Sequence of chain 1.A:
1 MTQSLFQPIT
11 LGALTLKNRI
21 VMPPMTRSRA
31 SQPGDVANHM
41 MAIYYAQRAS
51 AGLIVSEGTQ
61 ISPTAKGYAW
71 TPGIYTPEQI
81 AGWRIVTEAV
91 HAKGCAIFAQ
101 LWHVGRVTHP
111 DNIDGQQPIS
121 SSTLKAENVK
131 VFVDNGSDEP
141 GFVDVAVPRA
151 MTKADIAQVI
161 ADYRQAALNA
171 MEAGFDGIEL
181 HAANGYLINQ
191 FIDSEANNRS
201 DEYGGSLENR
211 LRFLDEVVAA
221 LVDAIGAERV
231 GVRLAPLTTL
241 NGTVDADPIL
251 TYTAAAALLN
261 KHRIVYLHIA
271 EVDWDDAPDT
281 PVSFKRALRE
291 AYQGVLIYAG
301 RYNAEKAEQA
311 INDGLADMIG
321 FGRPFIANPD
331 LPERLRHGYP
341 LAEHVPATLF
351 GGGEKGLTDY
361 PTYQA

This protein binds this small molecule.
Small molecule (SMILES): CC(=O)c1ccc(O)cc1

Binding-site contacts:
Ligand atom C6 contacts residue HIS181 of chain 1.A at 4.0 Å.
Ligand atom C4 contacts residue THR26 of chain 1.A at 4.5 Å.
Ligand atom C8 contacts residue THR26 of chain 1.A at 3.9 Å.
Ligand atom C7 contacts residue FMN1 of chain 1.E at 4.1 Å.
Ligand atom C1 contacts residue ASN184 of chain 1.A at 3.6 Å.
Ligand atom O1 contacts residue FMN1 of chain 1.E at 3.0 Å.
Ligand atom C8 contacts residue PHE350 of chain 1.A at 3.7 Å (hydrophobic).
Ligand atom C5 contacts residue TYR186 of chain 1.A at 3.4 Å (hydrophobic).
Ligand atom C6 contacts residue TRP102 of chain 1.A at 3.4 Å (hydrophobic).
Ligand atom C6 contacts residue THR26 of chain 1.A at 4.2 Å.
Ligand atom C7 contacts residue TYR68 of chain 1.A at 4.5 Å (hydrophobic).
Ligand atom C2 contacts residue ASN184 of chain 1.A at 3.6 Å.
Ligand atom C3 contacts residue TRP274 of chain 1.A at 4.0 Å (hydrophobic).
Ligand atom C3 contacts residue ASP273 of chain 1.A at 4.3 Å.
Ligand atom C2 contacts residue ASP273 of chain 1.A at 3.7 Å.
Ligand atom O2 contacts residue FMN1 of chain 1.E at 4.1 Å.
Ligand atom C5 contacts residue THR26 of chain 1.A at 3.7 Å.
Ligand atom C5 contacts residue TYR68 of chain 1.A at 4.5 Å (hydrophobic).
Ligand atom C1 contacts residue TYR186 of chain 1.A at 3.4 Å (hydrophobic).
Ligand atom C8 contacts residue TYR68 of chain 1.A at 3.8 Å (hydrophobic).
Ligand atom C7 contacts residue TYR186 of chain 1.A at 4.5 Å (hydrophobic).
Ligand atom O2 contacts residue TRP274 of chain 1.A at 3.3 Å.
Ligand atom C1 contacts residue FMN1 of chain 1.E at 3.5 Å.
Ligand atom C3 contacts residue TYR186 of chain 1.A at 4.1 Å (hydrophobic).
Ligand atom C7 contacts residue PHE350 of chain 1.A at 4.2 Å (hydrophobic).
Ligand atom O1 contacts residue ASN184 of chain 1.A at 2.6 Å (h-bond).
Ligand atom C5 contacts residue FMN1 of chain 1.E at 3.5 Å.
Ligand atom C5 contacts residue TRP102 of chain 1.A at 3.7 Å (hydrophobic).
Ligand atom C4 contacts residue TYR186 of chain 1.A at 3.8 Å (hydrophobic).
Ligand atom C2 contacts residue TYR186 of chain 1.A at 4.1 Å (hydrophobic).
Ligand atom O2 contacts residue PHE350 of chain 1.A at 3.6 Å.
Ligand atom C6 contacts residue FMN1 of chain 1.E at 3.5 Å.
Ligand atom C7 contacts residue THR26 of chain 1.A at 4.4 Å.
Ligand atom C1 contacts residue HIS181 of chain 1.A at 3.7 Å.
Ligand atom C4 contacts residue FMN1 of chain 1.E at 3.4 Å.
Ligand atom C2 contacts residue FMN1 of chain 1.E at 3.5 Å.
Ligand atom O1 contacts residue TYR186 of chain 1.A at 3.3 Å.
Ligand atom C6 contacts residue TYR186 of chain 1.A at 3.3 Å (hydrophobic).
Ligand atom O1 contacts residue HIS181 of chain 1.A at 2.7 Å (h-bond).
Ligand atom C3 contacts residue FMN1 of chain 1.E at 3.6 Å.